This small molecule binds to this protein.
Small molecule (SMILES): CC(=O)N[C@H]1[C@H](O[C@H]2[C@H](O)[C@@H](NC(C)=O)CO[C@@H]2CO)O[C@H](CO)[C@@H](O)[C@@H]1O

Sequence of chain 1.X:
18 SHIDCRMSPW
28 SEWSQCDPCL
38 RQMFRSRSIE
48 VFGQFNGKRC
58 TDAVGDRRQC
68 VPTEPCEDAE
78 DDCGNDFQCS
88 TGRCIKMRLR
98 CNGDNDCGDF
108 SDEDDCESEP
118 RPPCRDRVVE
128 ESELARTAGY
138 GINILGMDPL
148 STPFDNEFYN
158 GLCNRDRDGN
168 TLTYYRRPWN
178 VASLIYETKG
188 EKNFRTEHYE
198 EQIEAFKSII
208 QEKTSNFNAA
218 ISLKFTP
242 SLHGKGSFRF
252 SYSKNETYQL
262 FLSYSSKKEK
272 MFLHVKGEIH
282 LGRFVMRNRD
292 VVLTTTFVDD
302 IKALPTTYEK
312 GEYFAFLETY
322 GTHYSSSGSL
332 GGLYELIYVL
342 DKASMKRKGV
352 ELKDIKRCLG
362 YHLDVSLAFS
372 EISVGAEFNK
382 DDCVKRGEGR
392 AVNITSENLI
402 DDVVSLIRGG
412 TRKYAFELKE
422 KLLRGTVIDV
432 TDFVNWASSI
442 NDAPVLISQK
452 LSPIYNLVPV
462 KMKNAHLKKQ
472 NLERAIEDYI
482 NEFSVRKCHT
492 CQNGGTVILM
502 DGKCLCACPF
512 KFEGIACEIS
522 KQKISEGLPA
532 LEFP

Binding-site contacts:
Ligand atom C2 contacts residue ASN394 of chain 1.X at 2.4 Å.
Ligand atom N2 contacts residue LYS349 of chain 1.X at 3.5 Å.
Ligand atom C7 contacts residue THR396 of chain 1.X at 4.1 Å.
Ligand atom C8 contacts residue ARG348 of chain 1.X at 3.3 Å.
Ligand atom C8 contacts residue LYS347 of chain 1.X at 3.9 Å.
Ligand atom C2 contacts residue LYS349 of chain 1.X at 4.0 Å.
Ligand atom C7 contacts residue LYS349 of chain 1.X at 4.2 Å.
Ligand atom C5 contacts residue ASN394 of chain 1.X at 3.6 Å.
Ligand atom C7 contacts residue ASN394 of chain 1.X at 3.8 Å.
Ligand atom N2 contacts residue ASN394 of chain 1.X at 3.0 Å (h-bond).
Ligand atom O7 contacts residue ILE395 of chain 1.X at 4.1 Å.
Ligand atom O7 contacts residue ARG348 of chain 1.X at 4.5 Å.
Ligand atom O7 contacts residue THR396 of chain 1.X at 3.1 Å (h-bond).
Ligand atom C7 contacts residue ARG348 of chain 1.X at 4.1 Å.
Ligand atom O5 contacts residue ASN394 of chain 1.X at 2.3 Å (h-bond).
Ligand atom C3 contacts residue ASN394 of chain 1.X at 3.8 Å.
Ligand atom C8 contacts residue LYS349 of chain 1.X at 3.5 Å.
Ligand atom C4 contacts residue ASN394 of chain 1.X at 4.1 Å.
Ligand atom C1 contacts residue ASN394 of chain 1.X at 1.4 Å.
Ligand atom C8 contacts residue ILE395 of chain 1.X at 4.3 Å (hydrophobic).
Ligand atom O7 contacts residue ASN394 of chain 1.X at 4.0 Å.
Ligand atom O7 contacts residue LYS349 of chain 1.X at 3.7 Å.